Binding-site contacts:
Ligand atom C5 contacts residue ASN1074 of chain 1.D at 3.7 Å.
Ligand atom O7 contacts residue GLN895 of chain 1.C at 4.2 Å.
Ligand atom O5 contacts residue ASN1074 of chain 1.D at 2.4 Å (h-bond).
Ligand atom N2 contacts residue ASN1074 of chain 1.D at 2.9 Å (h-bond).
Ligand atom C1 contacts residue ASN1074 of chain 1.D at 1.4 Å.
Ligand atom C3 contacts residue ASN1074 of chain 1.D at 3.8 Å.
Ligand atom C7 contacts residue ASN1074 of chain 1.D at 3.4 Å.
Ligand atom O7 contacts residue ASN1074 of chain 1.D at 4.3 Å.
Ligand atom C7 contacts residue GLN895 of chain 1.C at 4.5 Å.
Ligand atom O7 contacts residue ALA706 of chain 1.D at 3.2 Å.
Ligand atom C4 contacts residue ASN1074 of chain 1.D at 4.2 Å.
Ligand atom C8 contacts residue ASN1074 of chain 1.D at 3.5 Å.
Ligand atom C6 contacts residue ASN1074 of chain 1.D at 4.5 Å.
Ligand atom C7 contacts residue ALA706 of chain 1.D at 4.2 Å (hydrophobic).
Ligand atom C2 contacts residue ASN1074 of chain 1.D at 2.5 Å.

Sequence of chain 1.D:
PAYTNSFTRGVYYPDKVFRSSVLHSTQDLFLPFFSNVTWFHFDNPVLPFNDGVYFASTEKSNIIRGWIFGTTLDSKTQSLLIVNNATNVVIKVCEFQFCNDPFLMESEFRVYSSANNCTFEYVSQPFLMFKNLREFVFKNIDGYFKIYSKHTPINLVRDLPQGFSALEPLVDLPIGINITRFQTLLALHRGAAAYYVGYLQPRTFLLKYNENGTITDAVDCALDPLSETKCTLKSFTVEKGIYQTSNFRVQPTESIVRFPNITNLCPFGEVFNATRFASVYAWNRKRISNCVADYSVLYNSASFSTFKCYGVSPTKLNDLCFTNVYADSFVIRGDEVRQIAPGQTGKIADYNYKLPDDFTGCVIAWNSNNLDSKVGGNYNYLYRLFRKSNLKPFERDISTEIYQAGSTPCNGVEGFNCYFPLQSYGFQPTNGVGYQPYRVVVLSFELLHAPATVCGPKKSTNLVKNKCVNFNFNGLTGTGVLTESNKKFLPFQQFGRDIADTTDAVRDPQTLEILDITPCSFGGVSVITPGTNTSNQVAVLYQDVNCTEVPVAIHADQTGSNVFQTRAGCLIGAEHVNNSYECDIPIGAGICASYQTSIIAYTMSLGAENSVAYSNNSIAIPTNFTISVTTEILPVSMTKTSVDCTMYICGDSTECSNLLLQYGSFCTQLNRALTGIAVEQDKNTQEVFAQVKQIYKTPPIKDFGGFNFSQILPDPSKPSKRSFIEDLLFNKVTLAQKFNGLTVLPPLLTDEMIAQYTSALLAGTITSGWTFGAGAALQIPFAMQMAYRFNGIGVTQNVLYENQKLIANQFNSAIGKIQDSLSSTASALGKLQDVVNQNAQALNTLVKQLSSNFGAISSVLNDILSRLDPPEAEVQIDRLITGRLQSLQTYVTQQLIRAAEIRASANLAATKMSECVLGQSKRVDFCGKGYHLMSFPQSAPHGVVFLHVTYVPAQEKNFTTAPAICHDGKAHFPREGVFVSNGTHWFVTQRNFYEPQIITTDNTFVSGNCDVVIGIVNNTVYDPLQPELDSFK

Sequence of chain 1.C:
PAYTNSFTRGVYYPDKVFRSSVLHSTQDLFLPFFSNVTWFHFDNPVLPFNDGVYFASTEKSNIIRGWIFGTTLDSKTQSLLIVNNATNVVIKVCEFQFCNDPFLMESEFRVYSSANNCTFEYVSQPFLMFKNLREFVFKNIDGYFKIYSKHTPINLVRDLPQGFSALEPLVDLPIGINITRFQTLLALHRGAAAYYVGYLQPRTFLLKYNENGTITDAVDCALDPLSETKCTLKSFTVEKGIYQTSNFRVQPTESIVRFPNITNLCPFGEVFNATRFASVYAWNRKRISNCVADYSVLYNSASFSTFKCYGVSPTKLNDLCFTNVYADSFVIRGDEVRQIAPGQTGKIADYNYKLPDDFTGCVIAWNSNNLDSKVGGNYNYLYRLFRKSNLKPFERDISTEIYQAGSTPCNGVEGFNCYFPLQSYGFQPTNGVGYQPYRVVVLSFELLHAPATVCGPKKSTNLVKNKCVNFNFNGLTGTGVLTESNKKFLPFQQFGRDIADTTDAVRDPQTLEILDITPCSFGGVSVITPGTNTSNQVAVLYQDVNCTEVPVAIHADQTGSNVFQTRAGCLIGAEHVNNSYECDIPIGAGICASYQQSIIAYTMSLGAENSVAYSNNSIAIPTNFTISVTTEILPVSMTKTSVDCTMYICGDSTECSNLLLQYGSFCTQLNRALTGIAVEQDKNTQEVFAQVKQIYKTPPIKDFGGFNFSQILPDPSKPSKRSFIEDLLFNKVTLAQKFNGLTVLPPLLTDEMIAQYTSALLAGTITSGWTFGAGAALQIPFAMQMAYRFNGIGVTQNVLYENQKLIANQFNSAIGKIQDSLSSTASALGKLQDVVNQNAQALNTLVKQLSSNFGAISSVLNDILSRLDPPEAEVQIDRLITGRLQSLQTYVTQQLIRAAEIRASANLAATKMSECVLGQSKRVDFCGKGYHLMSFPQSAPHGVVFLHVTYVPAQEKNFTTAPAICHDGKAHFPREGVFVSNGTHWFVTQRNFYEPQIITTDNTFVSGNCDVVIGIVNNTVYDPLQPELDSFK

A protein and the small-molecule ligand that binds it are described below.
Small molecule (SMILES): CC(=O)N[C@@H]1[C@@H](O)[C@H](O)[C@@H](CO)O[C@H]1O